The protein below binds the small molecule below.
Small molecule (SMILES): CC(=O)N[C@@H]1[C@@H](O)[C@H](O)[C@@H](CO)O[C@H]1O

Sequence of chain 3.A:
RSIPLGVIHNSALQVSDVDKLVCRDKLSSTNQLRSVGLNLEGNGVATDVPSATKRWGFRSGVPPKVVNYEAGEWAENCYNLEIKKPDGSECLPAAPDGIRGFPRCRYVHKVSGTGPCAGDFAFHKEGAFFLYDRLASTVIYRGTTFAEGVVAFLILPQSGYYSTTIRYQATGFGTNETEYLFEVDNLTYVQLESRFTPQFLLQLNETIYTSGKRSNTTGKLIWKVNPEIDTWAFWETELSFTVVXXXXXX

Binding-site contacts:
Ligand atom C2 contacts residue ASN201 of chain 3.A at 2.5 Å.
Ligand atom O5 contacts residue ASN201 of chain 3.A at 2.4 Å (h-bond).
Ligand atom O6 contacts residue GLU202 of chain 3.A at 4.3 Å.
Ligand atom O7 contacts residue ASN201 of chain 3.A at 3.8 Å.
Ligand atom C5 contacts residue ASN201 of chain 3.A at 3.7 Å.
Ligand atom C7 contacts residue ASN201 of chain 3.A at 3.5 Å.
Ligand atom C1 contacts residue ASN201 of chain 3.A at 1.4 Å.
Ligand atom C3 contacts residue ASN201 of chain 3.A at 3.8 Å.
Ligand atom C4 contacts residue ASN201 of chain 3.A at 4.3 Å.
Ligand atom N2 contacts residue ASN201 of chain 3.A at 2.9 Å (h-bond).